Binding-site contacts:
Ligand atom CAE contacts residue GLU89 of chain 1.A at 3.8 Å.
Ligand atom CAD contacts residue LEU141 of chain 1.A at 3.5 Å (hydrophobic).
Ligand atom CAC contacts residue ALA91 of chain 1.A at 3.8 Å (hydrophobic).
Ligand atom CAY contacts residue LEU17 of chain 1.A at 3.5 Å (hydrophobic).
Ligand atom CAN contacts residue ARG15 of chain 1.A at 3.6 Å.
Ligand atom CAL contacts residue GLY94 of chain 1.A at 3.7 Å.
Ligand atom CAP contacts residue ARG15 of chain 1.A at 3.5 Å.
Ligand atom OAT contacts residue ARG15 of chain 1.A at 3.8 Å.
Ligand atom NAA contacts residue TYR90 of chain 1.A at 3.7 Å.
Ligand atom NAB contacts residue ALA91 of chain 1.A at 2.9 Å (h-bond).
Ligand atom CAW contacts residue GLY18 of chain 1.A at 3.5 Å.
Ligand atom CAF contacts residue ALA38 of chain 1.A at 3.8 Å (hydrophobic).
Ligand atom OBD contacts residue THR95 of chain 1.A at 3.2 Å (h-bond).
Ligand atom NAR contacts residue LEU141 of chain 1.A at 3.8 Å.
Ligand atom NAI contacts residue ALA91 of chain 1.A at 3.6 Å.
Ligand atom NBA contacts residue LEU17 of chain 1.A at 3.8 Å.
Ligand atom CAJ contacts residue GLY94 of chain 1.A at 3.5 Å.
Ligand atom CAF contacts residue LEU88 of chain 1.A at 3.6 Å (hydrophobic).
Ligand atom CAE contacts residue LEU141 of chain 1.A at 3.5 Å (hydrophobic).
Ligand atom NAA contacts residue GLU89 of chain 1.A at 2.7 Å (salt-bridge).
Ligand atom CAX contacts residue GLY18 of chain 1.A at 3.8 Å.
Ligand atom NAA contacts residue ALA38 of chain 1.A at 3.4 Å.
Ligand atom CAZ contacts residue THR95 of chain 1.A at 3.8 Å.
Ligand atom CBC contacts residue ARG98 of chain 1.A at 3.6 Å.
Ligand atom CBB contacts residue THR95 of chain 1.A at 3.8 Å.
Ligand atom NAH contacts residue ALA91 of chain 1.A at 2.9 Å (h-bond).
Ligand atom CAP contacts residue LEU17 of chain 1.A at 3.2 Å (hydrophobic).
Ligand atom CAK contacts residue LEU17 of chain 1.A at 3.4 Å (hydrophobic).
Ligand atom CAY contacts residue THR95 of chain 1.A at 3.6 Å.
Ligand atom CAJ contacts residue ALA91 of chain 1.A at 3.4 Å (hydrophobic).
Ligand atom NAA contacts residue ALA91 of chain 1.A at 3.6 Å (h-bond).
Ligand atom OAQ contacts residue VAL25 of chain 1.A at 3.7 Å.
Ligand atom OBD contacts residue GLY94 of chain 1.A at 3.5 Å.
Ligand atom CAC contacts residue LEU141 of chain 1.A at 3.8 Å (hydrophobic).
Ligand atom CAO contacts residue ARG15 of chain 1.A at 3.6 Å.
Ligand atom CAZ contacts residue LEU17 of chain 1.A at 3.5 Å (hydrophobic).
Ligand atom CAM contacts residue GLY94 of chain 1.A at 3.5 Å.
Ligand atom NAB contacts residue TYR90 of chain 1.A at 3.5 Å.
Ligand atom NAB contacts residue GLU89 of chain 1.A at 3.5 Å (salt-bridge).
Ligand atom CAE contacts residue ALA38 of chain 1.A at 3.6 Å (hydrophobic).

Sequence of chain 1.A:
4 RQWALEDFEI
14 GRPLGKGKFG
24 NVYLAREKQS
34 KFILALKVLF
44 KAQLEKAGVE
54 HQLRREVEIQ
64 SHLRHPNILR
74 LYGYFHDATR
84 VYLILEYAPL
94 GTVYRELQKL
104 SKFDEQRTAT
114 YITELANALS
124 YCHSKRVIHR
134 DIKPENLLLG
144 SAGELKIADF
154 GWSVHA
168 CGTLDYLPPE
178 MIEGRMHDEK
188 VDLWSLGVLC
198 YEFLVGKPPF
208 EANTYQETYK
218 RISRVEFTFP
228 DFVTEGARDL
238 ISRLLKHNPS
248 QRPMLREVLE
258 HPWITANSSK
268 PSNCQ

This small molecule binds to this protein.
Small molecule (SMILES): COc1ccc(/C=N/Nc2[nH]nc(C)c2C(=O)Nc2cccc(NC(C)=O)c2)cc1